The small molecule below binds the protein below.
Small molecule (SMILES): [H]/N=C(/N)N[C@@H]1CCCCNC(=O)[C@H](CCCCN)NC(=O)[C@H](CCCCN)NC(=O)Cc2cccc(c2)CNC(=O)CCNC1=O

Sequence of chain 1.A:
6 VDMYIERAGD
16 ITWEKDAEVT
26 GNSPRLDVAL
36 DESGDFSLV

Binding-site contacts:
Ligand atom C18 contacts residue SER136 of chain 1.B at 3.7 Å.
Ligand atom N09 contacts residue TYR131 of chain 1.B at 3.7 Å.
Ligand atom C29 contacts residue GLY154 of chain 1.B at 3.4 Å.
Ligand atom O36 contacts residue VAL156 of chain 1.B at 3.3 Å.
Ligand atom N43 contacts residue ASP130 of chain 1.B at 2.8 Å (salt-bridge).
Ligand atom C13 contacts residue TYR162 of chain 1.B at 3.7 Å (hydrophobic).
Ligand atom C32 contacts residue ASP40 of chain 1.A at 3.0 Å.
Ligand atom N45 contacts residue VAL156 of chain 1.B at 3.5 Å.
Ligand atom O27 contacts residue TYR162 of chain 1.B at 2.9 Å (h-bond).
Ligand atom N46 contacts residue TYR162 of chain 1.B at 3.7 Å.
Ligand atom N33 contacts residue PHE41 of chain 1.A at 2.7 Å (h-bond).
Ligand atom O42 contacts residue ALA133 of chain 1.B at 3.5 Å.
Ligand atom C15 contacts residue TYR131 of chain 1.B at 3.7 Å (hydrophobic).
Ligand atom N33 contacts residue ASP40 of chain 1.A at 2.7 Å (salt-bridge).
Ligand atom N24 contacts residue ASN153 of chain 1.B at 2.8 Å (h-bond).
Ligand atom C22 contacts residue ASN153 of chain 1.B at 3.5 Å.
Ligand atom O27 contacts residue GLY152 of chain 1.B at 3.5 Å (h-bond).
Ligand atom C31 contacts residue GLY154 of chain 1.B at 3.7 Å.
Ligand atom C16 contacts residue SER136 of chain 1.B at 3.0 Å.
Ligand atom N43 contacts residue TYR162 of chain 1.B at 3.7 Å.
Ligand atom O27 contacts residue GLY154 of chain 1.B at 3.1 Å (h-bond).
Ligand atom N46 contacts residue ASP130 of chain 1.B at 2.8 Å (salt-bridge).
Ligand atom C26 contacts residue TYR162 of chain 1.B at 3.6 Å (hydrophobic).
Ligand atom C31 contacts residue PHE41 of chain 1.A at 3.7 Å (hydrophobic).
Ligand atom C23 contacts residue ASN153 of chain 1.B at 3.4 Å.
Ligand atom C15 contacts residue TYR162 of chain 1.B at 3.8 Å (hydrophobic).
Ligand atom N17 contacts residue GLY152 of chain 1.B at 2.8 Å (h-bond).
Ligand atom C22 contacts residue HIS52 of chain 1.B at 3.7 Å.
Ligand atom C13 contacts residue ASP130 of chain 1.B at 3.6 Å.
Ligand atom N46 contacts residue GLY160 of chain 1.B at 3.1 Å (h-bond).
Ligand atom N17 contacts residue SER136 of chain 1.B at 3.3 Å (h-bond).
Ligand atom C18 contacts residue GLY152 of chain 1.B at 3.5 Å.
Ligand atom N17 contacts residue TYR162 of chain 1.B at 3.5 Å (h-bond).
Ligand atom C32 contacts residue PHE41 of chain 1.A at 3.4 Å (hydrophobic).
Ligand atom C13 contacts residue TYR131 of chain 1.B at 3.5 Å (hydrophobic).
Ligand atom C19 contacts residue GLY152 of chain 1.B at 3.2 Å.
Ligand atom C20 contacts residue HIS52 of chain 1.B at 3.6 Å.
Ligand atom N24 contacts residue GLY39 of chain 1.A at 3.1 Å (h-bond).
Ligand atom C44 contacts residue ASP130 of chain 1.B at 3.7 Å.
Ligand atom C16 contacts residue ALA133 of chain 1.B at 3.7 Å (hydrophobic).

Sequence of chain 1.B:
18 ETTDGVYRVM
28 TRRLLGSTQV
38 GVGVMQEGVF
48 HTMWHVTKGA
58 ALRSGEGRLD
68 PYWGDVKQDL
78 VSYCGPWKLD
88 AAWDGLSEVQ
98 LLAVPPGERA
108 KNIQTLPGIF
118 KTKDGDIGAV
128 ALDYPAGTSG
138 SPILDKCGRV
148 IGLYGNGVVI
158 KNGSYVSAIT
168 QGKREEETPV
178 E